A small-molecule ligand and the protein it binds are described below.
Small molecule (SMILES): c1ccc([Sb+](c2ccccc2)(c2ccccc2)c2ccccc2)cc1

Binding-site contacts:
Ligand atom C3B contacts residue ASN149 of chain 2.B at 3.2 Å.
Ligand atom C4C contacts residue TYR268 of chain 2.B at 3.9 Å (hydrophobic).
Ligand atom C3A contacts residue VAL147 of chain 2.B at 3.8 Å (hydrophobic).
Ligand atom C4A contacts residue PRO144 of chain 2.B at 4.2 Å (hydrophobic).
Ligand atom C6D contacts residue PHE224 of chain 2.B at 4.1 Å (hydrophobic).
Ligand atom C1D contacts residue PRO144 of chain 2.B at 4.2 Å (hydrophobic).
Ligand atom C5D contacts residue PHE224 of chain 2.B at 3.9 Å (hydrophobic).
Ligand atom C6D contacts residue PRO144 of chain 2.B at 2.9 Å (hydrophobic).
Ligand atom C4D contacts residue GLU253 of chain 2.B at 4.0 Å.
Ligand atom C3A contacts residue GLU145 of chain 2.B at 2.9 Å.
Ligand atom C4B contacts residue LEU148 of chain 2.B at 3.1 Å (hydrophobic).
Ligand atom C6C contacts residue PHE224 of chain 2.B at 2.9 Å (hydrophobic).
Ligand atom C3C contacts residue TYR268 of chain 2.B at 3.9 Å (hydrophobic).
Ligand atom C4B contacts residue ASN149 of chain 2.B at 3.1 Å.
Ligand atom C4D contacts residue PHE224 of chain 2.B at 3.5 Å (hydrophobic).
Ligand atom C1C contacts residue TYR268 of chain 2.B at 4.4 Å (hydrophobic).
Ligand atom C3C contacts residue GLU266 of chain 2.B at 4.3 Å.
Ligand atom C4C contacts residue GLU266 of chain 2.B at 4.0 Å.
Ligand atom C2C contacts residue TYR268 of chain 2.B at 4.2 Å (hydrophobic).
Ligand atom C5D contacts residue PRO144 of chain 2.B at 3.1 Å (hydrophobic).
Ligand atom C3D contacts residue PHE224 of chain 2.B at 3.4 Å (hydrophobic).
Ligand atom C5C contacts residue PHE224 of chain 2.B at 3.2 Å (hydrophobic).
Ligand atom C3B contacts residue ASP47 of chain 1.B at 4.2 Å.
Ligand atom C2A contacts residue PRO144 of chain 2.B at 3.5 Å (hydrophobic).
Ligand atom C1C contacts residue PHE224 of chain 2.B at 4.0 Å (hydrophobic).
Ligand atom C3B contacts residue LEU148 of chain 2.B at 3.4 Å (hydrophobic).
Ligand atom C3A contacts residue ASN146 of chain 2.B at 4.2 Å.
Ligand atom C1A contacts residue PRO144 of chain 2.B at 4.0 Å (hydrophobic).
Ligand atom C4D contacts residue PRO144 of chain 2.B at 4.4 Å (hydrophobic).
Ligand atom C4A contacts residue GLU145 of chain 2.B at 3.2 Å.
Ligand atom C1D contacts residue PHE224 of chain 2.B at 3.9 Å (hydrophobic).
Ligand atom C2D contacts residue PHE224 of chain 2.B at 3.7 Å (hydrophobic).
Ligand atom C5B contacts residue LEU148 of chain 2.B at 4.2 Å (hydrophobic).
Ligand atom C3A contacts residue PRO144 of chain 2.B at 3.6 Å (hydrophobic).
Ligand atom C6C contacts residue TYR268 of chain 2.B at 3.8 Å (hydrophobic).
Ligand atom C3B contacts residue VAL147 of chain 2.B at 3.7 Å (hydrophobic).
Ligand atom C2B contacts residue VAL147 of chain 2.B at 3.6 Å (hydrophobic).
Ligand atom C5C contacts residue TYR268 of chain 2.B at 3.5 Å (hydrophobic).
Ligand atom C2A contacts residue GLU145 of chain 2.B at 4.2 Å.
Ligand atom C2A contacts residue VAL147 of chain 2.B at 3.6 Å (hydrophobic).

Sequence of chain 2.B:
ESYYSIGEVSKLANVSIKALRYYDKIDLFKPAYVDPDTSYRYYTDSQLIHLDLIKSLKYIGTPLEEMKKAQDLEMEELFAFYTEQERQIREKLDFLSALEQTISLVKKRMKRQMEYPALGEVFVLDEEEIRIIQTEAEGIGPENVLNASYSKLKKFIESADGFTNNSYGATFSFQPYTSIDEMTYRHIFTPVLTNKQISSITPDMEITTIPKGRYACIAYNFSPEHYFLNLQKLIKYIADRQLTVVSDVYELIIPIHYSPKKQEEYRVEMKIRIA

Sequence of chain 1.B:
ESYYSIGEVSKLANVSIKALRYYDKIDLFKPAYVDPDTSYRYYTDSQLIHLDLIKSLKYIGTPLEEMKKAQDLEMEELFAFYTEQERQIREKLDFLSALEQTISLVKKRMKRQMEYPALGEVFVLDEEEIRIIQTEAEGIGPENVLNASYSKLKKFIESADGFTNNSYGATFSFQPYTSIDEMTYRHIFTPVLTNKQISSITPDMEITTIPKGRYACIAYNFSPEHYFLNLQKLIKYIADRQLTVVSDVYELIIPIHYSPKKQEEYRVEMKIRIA